Sequence of chain 1.A:
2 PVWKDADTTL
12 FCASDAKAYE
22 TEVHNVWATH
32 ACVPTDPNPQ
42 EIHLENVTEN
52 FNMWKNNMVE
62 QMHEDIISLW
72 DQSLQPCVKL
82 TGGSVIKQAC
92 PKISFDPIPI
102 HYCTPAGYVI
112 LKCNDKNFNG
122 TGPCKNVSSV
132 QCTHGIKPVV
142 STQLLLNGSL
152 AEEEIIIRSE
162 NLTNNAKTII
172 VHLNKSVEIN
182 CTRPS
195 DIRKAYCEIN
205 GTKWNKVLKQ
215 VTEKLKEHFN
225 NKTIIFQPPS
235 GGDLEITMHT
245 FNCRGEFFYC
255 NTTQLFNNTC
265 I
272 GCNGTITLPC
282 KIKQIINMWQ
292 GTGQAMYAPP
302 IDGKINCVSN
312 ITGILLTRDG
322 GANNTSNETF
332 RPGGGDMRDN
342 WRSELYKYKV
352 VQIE

This small molecule binds to this protein.
Small molecule (SMILES): CCCNC(=O)N1C[C@H](N)C[C@H](C(=O)Nc2ccc(Cl)c(F)c2)C1

Binding-site contacts:
Ligand atom O10 contacts residue GLU239 of chain 1.A at 3.8 Å.
Ligand atom O10 contacts residue TRP290 of chain 1.A at 3.8 Å.
Ligand atom C14 contacts residue THR244 of chain 1.A at 3.0 Å.
Ligand atom CL1 contacts residue PHE251 of chain 1.A at 3.8 Å.
Ligand atom C12 contacts residue ASN288 of chain 1.A at 3.8 Å.
Ligand atom C18 contacts residue TRP290 of chain 1.A at 3.6 Å (hydrophobic).
Ligand atom C05 contacts residue ASN288 of chain 1.A at 3.6 Å.
Ligand atom C03 contacts residue GLY292 of chain 1.A at 3.4 Å.
Ligand atom F15 contacts residue THR143 of chain 1.A at 3.6 Å.
Ligand atom C18 contacts residue PHE251 of chain 1.A at 3.5 Å (hydrophobic).
Ligand atom N06 contacts residue ASN288 of chain 1.A at 3.8 Å.
Ligand atom N06 contacts residue MET289 of chain 1.A at 3.3 Å (h-bond).
Ligand atom CL1 contacts residue ASN246 of chain 1.A at 3.5 Å.
Ligand atom O10 contacts residue THR143 of chain 1.A at 3.5 Å.
Ligand atom N11 contacts residue TRP290 of chain 1.A at 3.2 Å.
Ligand atom O24 contacts residue GLY294 of chain 1.A at 3.3 Å (h-bond).
Ligand atom O24 contacts residue ASN288 of chain 1.A at 2.9 Å.
Ligand atom N11 contacts residue GLU239 of chain 1.A at 3.5 Å.
Ligand atom C19 contacts residue TRP290 of chain 1.A at 3.4 Å (hydrophobic).
Ligand atom C12 contacts residue TRP290 of chain 1.A at 3.5 Å (hydrophobic).
Ligand atom CL1 contacts residue VAL141 of chain 1.A at 3.8 Å.
Ligand atom F15 contacts residue VAL141 of chain 1.A at 3.7 Å.
Ligand atom C09 contacts residue GLU239 of chain 1.A at 3.6 Å.
Ligand atom F15 contacts residue THR244 of chain 1.A at 2.6 Å.
Ligand atom C16 contacts residue VAL141 of chain 1.A at 3.7 Å (hydrophobic).
Ligand atom F15 contacts residue SER142 of chain 1.A at 3.3 Å.
Ligand atom C20 contacts residue TRP290 of chain 1.A at 3.6 Å (hydrophobic).
Ligand atom C07 contacts residue TRP290 of chain 1.A at 3.8 Å (hydrophobic).
Ligand atom C16 contacts residue THR244 of chain 1.A at 3.8 Å.
Ligand atom C19 contacts residue ASN288 of chain 1.A at 3.7 Å.
Ligand atom O24 contacts residue MET289 of chain 1.A at 2.7 Å (h-bond).
Ligand atom C05 contacts residue MET289 of chain 1.A at 3.0 Å (hydrophobic).
Ligand atom C08 contacts residue TRP290 of chain 1.A at 3.9 Å (hydrophobic).
Ligand atom C13 contacts residue THR244 of chain 1.A at 3.2 Å.
Ligand atom C09 contacts residue TRP290 of chain 1.A at 3.5 Å (hydrophobic).
Ligand atom N11 contacts residue ASN288 of chain 1.A at 3.0 Å (h-bond).
Ligand atom C07 contacts residue MET289 of chain 1.A at 3.2 Å (hydrophobic).
Ligand atom CL1 contacts residue PHE245 of chain 1.A at 3.4 Å.
Ligand atom C07 contacts residue ASN288 of chain 1.A at 3.1 Å.
Ligand atom C14 contacts residue VAL141 of chain 1.A at 3.7 Å (hydrophobic).